Binding-site contacts:
Ligand atom C5 contacts residue HIS237 of chain 1.A at 3.2 Å.
Ligand atom C6 contacts residue HIS237 of chain 1.A at 3.1 Å.
Ligand atom BR contacts residue HIS317 of chain 1.A at 3.5 Å.
Ligand atom C contacts residue HIS237 of chain 1.A at 3.9 Å.
Ligand atom C6 contacts residue THR242 of chain 1.A at 4.4 Å.
Ligand atom BR contacts residue LYS240 of chain 1.A at 3.8 Å.
Ligand atom C4 contacts residue HIS237 of chain 1.A at 3.7 Å.
Ligand atom BR contacts residue TRP241 of chain 1.A at 3.6 Å.
Ligand atom C1 contacts residue GLU235 of chain 1.A at 4.2 Å.
Ligand atom C4 contacts residue LYS240 of chain 1.A at 4.0 Å.
Ligand atom BR contacts residue HIS237 of chain 1.A at 3.6 Å.
Ligand atom BR contacts residue THR242 of chain 1.A at 3.9 Å.
Ligand atom C contacts residue GLU235 of chain 1.A at 3.7 Å.
Ligand atom C2 contacts residue HIS237 of chain 1.A at 3.4 Å.
Ligand atom C6 contacts residue GLU235 of chain 1.A at 3.9 Å.
Ligand atom C3 contacts residue HIS237 of chain 1.A at 3.6 Å.
Ligand atom N contacts residue GLU235 of chain 1.A at 3.2 Å (salt-bridge).
Ligand atom C1 contacts residue HIS237 of chain 1.A at 3.4 Å.

A small-molecule ligand and the protein it binds are described below.
Small molecule (SMILES): NCc1cccc(Br)c1

Sequence of chain 1.A:
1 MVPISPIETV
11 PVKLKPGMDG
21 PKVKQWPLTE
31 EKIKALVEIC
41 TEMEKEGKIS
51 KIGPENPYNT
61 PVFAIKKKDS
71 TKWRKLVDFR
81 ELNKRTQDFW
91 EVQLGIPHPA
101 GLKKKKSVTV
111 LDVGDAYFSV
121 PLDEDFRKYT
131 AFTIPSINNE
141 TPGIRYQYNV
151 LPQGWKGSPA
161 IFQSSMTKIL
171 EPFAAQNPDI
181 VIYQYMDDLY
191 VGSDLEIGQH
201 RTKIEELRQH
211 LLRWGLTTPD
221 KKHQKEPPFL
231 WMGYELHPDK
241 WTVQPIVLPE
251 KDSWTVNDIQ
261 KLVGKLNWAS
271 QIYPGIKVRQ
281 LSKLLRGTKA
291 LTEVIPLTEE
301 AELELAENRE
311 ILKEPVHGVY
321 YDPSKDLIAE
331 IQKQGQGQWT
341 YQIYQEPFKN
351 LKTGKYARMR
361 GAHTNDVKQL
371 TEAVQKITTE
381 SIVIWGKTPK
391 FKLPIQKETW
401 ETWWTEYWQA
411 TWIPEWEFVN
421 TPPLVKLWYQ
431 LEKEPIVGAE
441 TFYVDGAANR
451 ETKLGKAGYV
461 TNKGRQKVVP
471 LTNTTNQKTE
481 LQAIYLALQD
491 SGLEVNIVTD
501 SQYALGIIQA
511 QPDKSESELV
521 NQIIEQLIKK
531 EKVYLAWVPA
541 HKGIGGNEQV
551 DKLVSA